Sequence of chain 1.S:
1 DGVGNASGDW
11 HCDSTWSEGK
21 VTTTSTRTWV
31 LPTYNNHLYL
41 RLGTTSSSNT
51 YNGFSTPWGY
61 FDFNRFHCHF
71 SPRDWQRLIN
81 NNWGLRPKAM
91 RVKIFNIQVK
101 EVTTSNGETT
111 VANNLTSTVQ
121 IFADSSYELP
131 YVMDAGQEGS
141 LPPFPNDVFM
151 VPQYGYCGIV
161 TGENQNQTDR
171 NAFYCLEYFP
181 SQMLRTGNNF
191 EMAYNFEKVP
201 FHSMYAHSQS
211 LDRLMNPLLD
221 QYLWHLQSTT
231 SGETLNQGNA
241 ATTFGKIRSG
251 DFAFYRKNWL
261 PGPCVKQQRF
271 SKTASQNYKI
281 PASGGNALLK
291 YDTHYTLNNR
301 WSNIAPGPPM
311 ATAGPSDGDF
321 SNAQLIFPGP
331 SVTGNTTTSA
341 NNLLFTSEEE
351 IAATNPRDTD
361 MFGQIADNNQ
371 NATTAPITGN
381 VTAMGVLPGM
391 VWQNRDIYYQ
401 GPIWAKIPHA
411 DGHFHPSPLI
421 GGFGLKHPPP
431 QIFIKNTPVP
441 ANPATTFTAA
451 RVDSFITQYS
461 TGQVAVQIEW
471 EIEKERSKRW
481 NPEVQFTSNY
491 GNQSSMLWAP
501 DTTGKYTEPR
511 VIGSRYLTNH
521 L

Binding-site contacts:
Ligand atom C8 contacts residue HIS415 of chain 1.S at 3.6 Å.
Ligand atom C6 contacts residue PRO416 of chain 1.S at 3.0 Å (hydrophobic).
Ligand atom O3P contacts residue PRO200 of chain 1.S at 3.9 Å.
Ligand atom C6 contacts residue GLY424 of chain 1.S at 4.5 Å.
Ligand atom N6 contacts residue VAL199 of chain 1.S at 4.5 Å.
Ligand atom N7 contacts residue ASN394 of chain 1.S at 4.3 Å.
Ligand atom C8 contacts residue PRO200 of chain 1.S at 4.4 Å (hydrophobic).
Ligand atom C2 contacts residue PRO200 of chain 1.S at 4.1 Å (hydrophobic).
Ligand atom N7 contacts residue SER417 of chain 1.S at 4.4 Å.
Ligand atom N6 contacts residue SER417 of chain 1.S at 3.8 Å.
Ligand atom C6 contacts residue VAL199 of chain 1.S at 4.3 Å (hydrophobic).
Ligand atom N6 contacts residue PRO200 of chain 1.S at 4.4 Å.
Ligand atom N1 contacts residue PRO416 of chain 1.S at 3.2 Å (h-bond).
Ligand atom C4 contacts residue PRO200 of chain 1.S at 4.1 Å (hydrophobic).
Ligand atom N1 contacts residue PRO200 of chain 1.S at 4.1 Å.
Ligand atom N9 contacts residue PRO416 of chain 1.S at 4.2 Å.
Ligand atom C6 contacts residue SER417 of chain 1.S at 4.5 Å.
Ligand atom O3P contacts residue LYS198 of chain 1.S at 4.5 Å.
Ligand atom N1 contacts residue VAL199 of chain 1.S at 3.7 Å.
Ligand atom N3 contacts residue PRO200 of chain 1.S at 4.2 Å.
Ligand atom N6 contacts residue PRO416 of chain 1.S at 3.1 Å (h-bond).
Ligand atom C4 contacts residue PRO416 of chain 1.S at 4.0 Å (hydrophobic).
Ligand atom N1 contacts residue GLY424 of chain 1.S at 3.5 Å (h-bond).
Ligand atom N7 contacts residue PRO416 of chain 1.S at 4.4 Å.
Ligand atom C6 contacts residue PRO200 of chain 1.S at 4.0 Å (hydrophobic).
Ligand atom N6 contacts residue GLY424 of chain 1.S at 3.8 Å.
Ligand atom C2 contacts residue PRO416 of chain 1.S at 3.9 Å (hydrophobic).
Ligand atom C2 contacts residue VAL199 of chain 1.S at 4.2 Å (hydrophobic).
Ligand atom C2 contacts residue GLY424 of chain 1.S at 4.1 Å.
Ligand atom P contacts residue PRO200 of chain 1.S at 4.5 Å.
Ligand atom C5 contacts residue PRO416 of chain 1.S at 3.6 Å (hydrophobic).
Ligand atom C2' contacts residue HIS415 of chain 1.S at 3.9 Å.
Ligand atom O1P contacts residue PRO200 of chain 1.S at 4.1 Å.
Ligand atom N3 contacts residue PRO416 of chain 1.S at 4.1 Å.
Ligand atom C5 contacts residue PRO200 of chain 1.S at 3.8 Å (hydrophobic).
Ligand atom N9 contacts residue PRO200 of chain 1.S at 4.4 Å.
Ligand atom N7 contacts residue PRO200 of chain 1.S at 4.0 Å.
Ligand atom N7 contacts residue HIS415 of chain 1.S at 3.8 Å.
Ligand atom C1' contacts residue PRO416 of chain 1.S at 4.5 Å (hydrophobic).

The protein below binds the small molecule below.
Small molecule (SMILES): Nc1ncnc2c1ncn2[C@H]1C[C@H](O)[C@@H](COP(=O)(O)O)O1